This protein binds this small molecule.
Small molecule (SMILES): CC(C)[C@H](NC(=O)Cn1c(-c2ccccc2)ncc(N)c1=O)[C@H](O)c1nnc(C(C)(C)C)o1

Sequence of chain 1.A:
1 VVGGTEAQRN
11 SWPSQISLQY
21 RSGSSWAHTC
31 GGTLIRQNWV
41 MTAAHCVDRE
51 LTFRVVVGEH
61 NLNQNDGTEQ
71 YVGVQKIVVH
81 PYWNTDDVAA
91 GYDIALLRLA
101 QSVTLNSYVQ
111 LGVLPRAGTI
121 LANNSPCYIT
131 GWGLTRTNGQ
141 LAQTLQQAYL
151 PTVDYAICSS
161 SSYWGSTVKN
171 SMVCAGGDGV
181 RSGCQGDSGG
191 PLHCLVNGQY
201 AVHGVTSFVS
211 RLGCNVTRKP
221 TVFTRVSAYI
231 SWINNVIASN

Binding-site contacts:
Ligand atom CAG contacts residue SER207 of chain 1.A at 3.4 Å.
Ligand atom O1X contacts residue VAL209 of chain 1.A at 3.1 Å (h-bond).
Ligand atom CVB contacts residue SER188 of chain 1.A at 3.0 Å.
Ligand atom CVA contacts residue SER188 of chain 1.A at 2.6 Å.
Ligand atom O1 contacts residue GLN185 of chain 1.A at 3.6 Å.
Ligand atom CV1 contacts residue SER207 of chain 1.A at 3.6 Å.
Ligand atom N3X contacts residue ARG211 of chain 1.A at 3.8 Å.
Ligand atom C2 contacts residue HIS45 of chain 1.A at 3.5 Å.
Ligand atom C4X contacts residue PHE208 of chain 1.A at 3.7 Å (hydrophobic).
Ligand atom CV2 contacts residue GLN185 of chain 1.A at 3.4 Å.
Ligand atom CV1 contacts residue SER188 of chain 1.A at 2.9 Å.
Ligand atom C1 contacts residue HIS45 of chain 1.A at 3.6 Å.
Ligand atom O1 contacts residue ASP187 of chain 1.A at 3.6 Å.
Ligand atom C8X contacts residue HIS45 of chain 1.A at 3.8 Å.
Ligand atom O2 contacts residue GLN185 of chain 1.A at 3.9 Å.
Ligand atom C7X contacts residue ASP86 of chain 1.A at 3.9 Å.
Ligand atom CV2 contacts residue CYS184 of chain 1.A at 3.4 Å (hydrophobic).
Ligand atom O1 contacts residue GLY186 of chain 1.A at 3.0 Å (h-bond).
Ligand atom CVB contacts residue GLN185 of chain 1.A at 3.7 Å.
Ligand atom C9X contacts residue HIS45 of chain 1.A at 3.7 Å.
Ligand atom CV2 contacts residue VAL209 of chain 1.A at 3.6 Å (hydrophobic).
Ligand atom O1X contacts residue PHE208 of chain 1.A at 3.3 Å.
Ligand atom NV contacts residue SER207 of chain 1.A at 3.0 Å (h-bond).
Ligand atom C1 contacts residue SER188 of chain 1.A at 1.4 Å.
Ligand atom N1 contacts residue SER188 of chain 1.A at 3.2 Å (h-bond).
Ligand atom NV contacts residue SER188 of chain 1.A at 3.1 Å (h-bond).
Ligand atom COG contacts residue SER207 of chain 1.A at 3.6 Å.
Ligand atom COG contacts residue SER188 of chain 1.A at 3.9 Å.
Ligand atom O2 contacts residue GLY186 of chain 1.A at 3.5 Å (h-bond).
Ligand atom C2 contacts residue SER188 of chain 1.A at 2.6 Å.
Ligand atom C7 contacts residue GLN185 of chain 1.A at 3.5 Å.
Ligand atom CVB contacts residue CYS184 of chain 1.A at 3.6 Å (hydrophobic).
Ligand atom N1 contacts residue HIS45 of chain 1.A at 2.9 Å (h-bond).
Ligand atom O1 contacts residue SER188 of chain 1.A at 2.0 Å (h-bond).
Ligand atom N3X contacts residue VAL209 of chain 1.A at 2.9 Å (h-bond).
Ligand atom CAG contacts residue PHE208 of chain 1.A at 3.6 Å (hydrophobic).
Ligand atom O2 contacts residue SER188 of chain 1.A at 3.8 Å.
Ligand atom NV contacts residue PHE208 of chain 1.A at 3.9 Å.
Ligand atom O1 contacts residue CYS184 of chain 1.A at 3.9 Å.
Ligand atom CV1 contacts residue THR206 of chain 1.A at 3.7 Å.